Binding-site contacts:
Ligand atom C29 contacts residue LYS48 of chain 1.A at 3.5 Å.
Ligand atom C01 contacts residue GLY149 of chain 1.A at 3.6 Å.
Ligand atom C09 contacts residue LEU152 of chain 1.A at 3.4 Å (hydrophobic).
Ligand atom C11 contacts residue ALA46 of chain 1.A at 3.5 Å (hydrophobic).
Ligand atom C06 contacts residue CYS162 of chain 1.A at 3.5 Å (hydrophobic).
Ligand atom C04 contacts residue ASP163 of chain 1.A at 3.6 Å.
Ligand atom C10 contacts residue LEU152 of chain 1.A at 3.2 Å (hydrophobic).
Ligand atom N34 contacts residue GLU66 of chain 1.A at 3.0 Å (salt-bridge).
Ligand atom F21 contacts residue VAL33 of chain 1.A at 3.6 Å.
Ligand atom C06 contacts residue LYS48 of chain 1.A at 3.3 Å.
Ligand atom C27 contacts residue CYS105 of chain 1.A at 3.4 Å (hydrophobic).
Ligand atom C37 contacts residue VAL33 of chain 1.A at 3.6 Å (hydrophobic).
Ligand atom F20 contacts residue GLY26 of chain 1.A at 3.1 Å.
Ligand atom C29 contacts residue GLU100 of chain 1.A at 3.2 Å.
Ligand atom C35 contacts residue LYS48 of chain 1.A at 3.5 Å.
Ligand atom C11 contacts residue LEU152 of chain 1.A at 3.5 Å (hydrophobic).
Ligand atom O18 contacts residue VAL33 of chain 1.A at 3.6 Å.
Ligand atom C28 contacts residue THR80 of chain 1.A at 3.5 Å.
Ligand atom F20 contacts residue VAL33 of chain 1.A at 3.6 Å.
Ligand atom C07 contacts residue LYS48 of chain 1.A at 3.6 Å.
Ligand atom N12 contacts residue MET103 of chain 1.A at 3.1 Å (h-bond).
Ligand atom C38 contacts residue VAL33 of chain 1.A at 3.6 Å (hydrophobic).
Ligand atom C23 contacts residue LEU25 of chain 1.A at 3.6 Å (hydrophobic).
Ligand atom O30 contacts residue ASP163 of chain 1.A at 3.5 Å (salt-bridge).
Ligand atom C40 contacts residue LYS48 of chain 1.A at 3.2 Å.
Ligand atom N34 contacts residue ARG62 of chain 1.A at 3.5 Å (salt-bridge).
Ligand atom O30 contacts residue CYS162 of chain 1.A at 3.3 Å (h-bond).
Ligand atom O30 contacts residue LYS48 of chain 1.A at 2.9 Å (salt-bridge).
Ligand atom O26 contacts residue MET103 of chain 1.A at 3.6 Å.
Ligand atom O18 contacts residue GLY26 of chain 1.A at 3.4 Å.
Ligand atom C39 contacts residue LYS48 of chain 1.A at 3.3 Å.
Ligand atom C11 contacts residue GLU101 of chain 1.A at 3.1 Å.
Ligand atom N12 contacts residue ALA46 of chain 1.A at 3.6 Å.
Ligand atom C38 contacts residue GLY31 of chain 1.A at 3.4 Å.
Ligand atom C13 contacts residue MET103 of chain 1.A at 3.5 Å (hydrophobic).
Ligand atom F20 contacts residue GLN27 of chain 1.A at 3.2 Å.
Ligand atom C28 contacts residue GLU100 of chain 1.A at 3.4 Å.
Ligand atom N02 contacts residue ASP163 of chain 1.A at 3.0 Å (salt-bridge).
Ligand atom C28 contacts residue LEU152 of chain 1.A at 3.6 Å (hydrophobic).
Ligand atom C33 contacts residue GLU66 of chain 1.A at 3.5 Å.

A protein and the small-molecule ligand that binds it are described below.
Small molecule (SMILES): CNC(=O)[C@H](Cc1c[nH]c2ccccc12)NC(=O)c1ccc2cncc(-c3cc(OC(F)(F)F)ccc3OC)c2n1

Sequence of chain 1.A:
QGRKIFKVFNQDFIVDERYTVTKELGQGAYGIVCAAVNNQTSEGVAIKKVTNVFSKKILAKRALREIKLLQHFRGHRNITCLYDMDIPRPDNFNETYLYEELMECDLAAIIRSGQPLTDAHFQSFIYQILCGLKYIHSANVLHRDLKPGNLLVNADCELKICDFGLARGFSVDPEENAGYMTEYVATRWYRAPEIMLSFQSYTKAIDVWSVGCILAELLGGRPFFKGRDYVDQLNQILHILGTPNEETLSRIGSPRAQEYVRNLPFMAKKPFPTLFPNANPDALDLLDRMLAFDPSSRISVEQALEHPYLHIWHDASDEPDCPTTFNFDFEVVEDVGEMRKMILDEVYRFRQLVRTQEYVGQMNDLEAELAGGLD